Sequence of chain 56.E:
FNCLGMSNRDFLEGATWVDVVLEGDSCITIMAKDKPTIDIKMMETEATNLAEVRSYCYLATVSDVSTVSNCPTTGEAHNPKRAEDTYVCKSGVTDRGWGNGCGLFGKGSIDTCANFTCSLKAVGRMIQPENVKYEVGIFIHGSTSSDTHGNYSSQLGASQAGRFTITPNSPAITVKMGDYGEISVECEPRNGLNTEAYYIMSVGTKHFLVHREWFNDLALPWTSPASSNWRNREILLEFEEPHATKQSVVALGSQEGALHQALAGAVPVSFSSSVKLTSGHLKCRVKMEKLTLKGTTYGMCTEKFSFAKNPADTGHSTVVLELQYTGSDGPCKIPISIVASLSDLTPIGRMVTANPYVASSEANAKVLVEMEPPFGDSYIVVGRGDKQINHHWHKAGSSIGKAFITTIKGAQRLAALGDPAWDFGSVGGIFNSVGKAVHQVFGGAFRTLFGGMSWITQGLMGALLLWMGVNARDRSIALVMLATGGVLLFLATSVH

Binding-site contacts:
Ligand atom C4 contacts residue ASN154 of chain 56.E at 4.2 Å.
Ligand atom C1 contacts residue SER156 of chain 56.E at 4.5 Å.
Ligand atom C1 contacts residue ASN154 of chain 56.E at 1.4 Å.
Ligand atom C1 contacts residue SER157 of chain 56.E at 4.2 Å.
Ligand atom C2 contacts residue ASN154 of chain 56.E at 2.5 Å.
Ligand atom O5 contacts residue SER157 of chain 56.E at 3.9 Å.
Ligand atom N2 contacts residue ASN154 of chain 56.E at 2.9 Å (h-bond).
Ligand atom C7 contacts residue ASN154 of chain 56.E at 3.6 Å.
Ligand atom C3 contacts residue ASN154 of chain 56.E at 3.8 Å.
Ligand atom C5 contacts residue ASN154 of chain 56.E at 3.6 Å.
Ligand atom O5 contacts residue ASN154 of chain 56.E at 2.4 Å (h-bond).
Ligand atom C8 contacts residue ASN154 of chain 56.E at 4.0 Å.
Ligand atom O7 contacts residue ASN154 of chain 56.E at 4.0 Å.

The protein below binds the small molecule below.
Small molecule (SMILES): CC(=O)N[C@@H]1[C@@H](O)[C@H](O)[C@@H](CO)O[C@H]1O